The small molecule below binds the protein below.
Small molecule (SMILES): COc1ccc(OCc2ccc(COc3c(Cl)cccc3Cl)cc2)c(Cl)c1

Binding-site contacts:
Ligand atom C8 contacts residue MET132 of chain 57.A at 3.4 Å (hydrophobic).
Ligand atom O3 contacts residue PHE130 of chain 57.A at 3.6 Å.
Ligand atom O2 contacts residue VAL196 of chain 57.A at 3.4 Å.
Ligand atom C13 contacts residue PHE134 of chain 57.A at 3.7 Å (hydrophobic).
Ligand atom C16 contacts residue ALA24 of chain 57.C at 3.8 Å (hydrophobic).
Ligand atom C7 contacts residue MET132 of chain 57.A at 3.3 Å (hydrophobic).
Ligand atom CL2 contacts residue ALA24 of chain 57.C at 3.5 Å.
Ligand atom C16 contacts residue TYR159 of chain 57.A at 3.8 Å (hydrophobic).
Ligand atom C17 contacts residue TYR159 of chain 57.A at 3.7 Å (hydrophobic).
Ligand atom C10 contacts residue TYR159 of chain 57.A at 3.5 Å (hydrophobic).
Ligand atom C9 contacts residue VAL199 of chain 57.A at 3.6 Å (hydrophobic).
Ligand atom C4 contacts residue MET132 of chain 57.A at 3.8 Å (hydrophobic).
Ligand atom CL3 contacts residue PHE134 of chain 57.A at 3.8 Å.
Ligand atom O1 contacts residue MET132 of chain 57.A at 3.7 Å.
Ligand atom C12 contacts residue PHE134 of chain 57.A at 3.8 Å (hydrophobic).
Ligand atom C5 contacts residue TYR112 of chain 57.A at 3.5 Å (hydrophobic).
Ligand atom C20 contacts residue ILE194 of chain 57.A at 3.8 Å (hydrophobic).
Ligand atom C7 contacts residue PHE237 of chain 57.A at 3.5 Å (hydrophobic).
Ligand atom C13 contacts residue ILE110 of chain 57.A at 3.7 Å (hydrophobic).
Ligand atom O1 contacts residue ILE110 of chain 57.A at 3.7 Å.
Ligand atom C20 contacts residue LEU240 of chain 57.A at 3.8 Å (hydrophobic).
Ligand atom C6 contacts residue TYR112 of chain 57.A at 3.7 Å (hydrophobic).
Ligand atom C1 contacts residue TYR205 of chain 57.A at 3.8 Å (hydrophobic).
Ligand atom C17 contacts residue ALA24 of chain 57.C at 3.7 Å (hydrophobic).
Ligand atom CL2 contacts residue ILE25 of chain 57.C at 3.4 Å.
Ligand atom C21 contacts residue HIS207 of chain 57.A at 3.6 Å.
Ligand atom C3 contacts residue MET132 of chain 57.A at 3.7 Å (hydrophobic).
Ligand atom O3 contacts residue TYR112 of chain 57.A at 3.6 Å.
Ligand atom CL3 contacts residue LEU240 of chain 57.A at 3.8 Å.
Ligand atom CL2 contacts residue TYR159 of chain 57.A at 3.6 Å.
Ligand atom C9 contacts residue PHE237 of chain 57.A at 3.7 Å (hydrophobic).
Ligand atom C14 contacts residue TYR159 of chain 57.A at 3.5 Å (hydrophobic).
Ligand atom C11 contacts residue ILE110 of chain 57.A at 3.8 Å (hydrophobic).
Ligand atom C21 contacts residue SER128 of chain 57.A at 3.8 Å.
Ligand atom C13 contacts residue MET132 of chain 57.A at 3.4 Å (hydrophobic).
Ligand atom O1 contacts residue PHE237 of chain 57.A at 3.8 Å.
Ligand atom C21 contacts residue TYR205 of chain 57.A at 3.8 Å (hydrophobic).
Ligand atom C19 contacts residue LEU240 of chain 57.A at 3.8 Å (hydrophobic).
Ligand atom C12 contacts residue ILE110 of chain 57.A at 3.8 Å (hydrophobic).
Ligand atom C2 contacts residue PHE237 of chain 57.A at 3.6 Å (hydrophobic).

Sequence of chain 57.A:
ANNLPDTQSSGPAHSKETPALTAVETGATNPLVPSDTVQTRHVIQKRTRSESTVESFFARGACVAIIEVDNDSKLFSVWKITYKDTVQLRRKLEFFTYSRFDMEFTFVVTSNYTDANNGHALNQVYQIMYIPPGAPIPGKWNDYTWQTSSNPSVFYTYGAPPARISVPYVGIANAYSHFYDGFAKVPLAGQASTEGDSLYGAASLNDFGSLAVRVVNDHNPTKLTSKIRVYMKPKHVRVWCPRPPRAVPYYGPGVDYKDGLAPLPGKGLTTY

Sequence of chain 57.C:
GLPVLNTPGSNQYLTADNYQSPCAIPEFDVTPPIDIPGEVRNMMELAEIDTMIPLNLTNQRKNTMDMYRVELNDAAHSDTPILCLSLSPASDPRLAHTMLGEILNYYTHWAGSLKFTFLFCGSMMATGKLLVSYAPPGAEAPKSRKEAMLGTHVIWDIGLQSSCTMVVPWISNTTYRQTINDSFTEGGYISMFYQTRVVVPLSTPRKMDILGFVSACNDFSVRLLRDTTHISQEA